A small-molecule ligand and the protein it binds are described below.
Small molecule (SMILES): OC[C@@H](O)C(O)[C@@H](O)CO

Binding-site contacts:
Ligand atom O4 contacts residue GLY27 of chain 1.D at 3.9 Å.
Ligand atom C4 contacts residue ALA25 of chain 1.D at 4.4 Å (hydrophobic).
Ligand atom C4 contacts residue XYL1 of chain 3.L at 4.4 Å.
Ligand atom C5 contacts residue LYS24 of chain 1.D at 4.2 Å.
Ligand atom O4 contacts residue SER26 of chain 1.D at 4.1 Å.
Ligand atom O3 contacts residue XYL1 of chain 3.L at 3.3 Å (h-bond).
Ligand atom O4 contacts residue GLY28 of chain 1.D at 3.5 Å (h-bond).
Ligand atom C5 contacts residue SER26 of chain 1.D at 4.3 Å.
Ligand atom O5 contacts residue LYS24 of chain 1.D at 3.5 Å (salt-bridge).
Ligand atom C2 contacts residue XYL1 of chain 3.L at 4.3 Å.
Ligand atom C5 contacts residue XYL1 of chain 3.L at 4.1 Å.
Ligand atom O2 contacts residue GLY27 of chain 1.D at 4.2 Å.
Ligand atom C3 contacts residue XYL1 of chain 3.L at 3.3 Å.
Ligand atom O5 contacts residue XYL1 of chain 3.L at 3.3 Å.
Ligand atom C5 contacts residue SER78 of chain 1.D at 3.9 Å.
Ligand atom C5 contacts residue ALA25 of chain 1.D at 3.9 Å (hydrophobic).
Ligand atom O2 contacts residue ALA76 of chain 3.D at 4.3 Å.
Ligand atom C1 contacts residue LYS24 of chain 3.D at 3.2 Å.
Ligand atom C4 contacts residue SER26 of chain 1.D at 4.2 Å.
Ligand atom O2 contacts residue GLY28 of chain 1.D at 3.6 Å.
Ligand atom O4 contacts residue ALA25 of chain 1.D at 3.9 Å.
Ligand atom O1 contacts residue LYS24 of chain 3.D at 3.9 Å.
Ligand atom C1 contacts residue XYL1 of chain 3.L at 4.1 Å.
Ligand atom O3 contacts residue ALA76 of chain 3.D at 3.6 Å (h-bond).

Sequence of chain 3.D:
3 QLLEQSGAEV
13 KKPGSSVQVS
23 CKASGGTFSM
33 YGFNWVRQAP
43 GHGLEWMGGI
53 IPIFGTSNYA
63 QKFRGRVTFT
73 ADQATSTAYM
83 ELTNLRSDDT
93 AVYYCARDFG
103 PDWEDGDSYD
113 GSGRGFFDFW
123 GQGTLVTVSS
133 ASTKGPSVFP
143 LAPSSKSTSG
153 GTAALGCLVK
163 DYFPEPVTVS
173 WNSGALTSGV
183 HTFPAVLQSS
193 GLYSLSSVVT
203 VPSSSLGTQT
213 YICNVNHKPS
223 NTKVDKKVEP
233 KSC

Sequence of chain 1.D:
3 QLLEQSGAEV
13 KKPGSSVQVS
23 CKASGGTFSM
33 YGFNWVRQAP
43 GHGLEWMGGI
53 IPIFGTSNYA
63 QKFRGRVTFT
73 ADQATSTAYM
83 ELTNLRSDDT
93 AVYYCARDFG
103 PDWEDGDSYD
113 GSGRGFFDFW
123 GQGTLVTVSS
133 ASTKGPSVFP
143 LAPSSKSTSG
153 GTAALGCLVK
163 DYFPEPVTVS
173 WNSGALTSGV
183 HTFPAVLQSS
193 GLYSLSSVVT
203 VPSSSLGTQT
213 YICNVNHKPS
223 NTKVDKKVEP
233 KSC